Binding-site contacts:
Ligand atom O3' contacts residue GLU181 of chain 1.C at 2.5 Å (salt-bridge).
Ligand atom O2' contacts residue MET180 of chain 1.C at 3.0 Å (h-bond).
Ligand atom O2' contacts residue GLU179 of chain 1.C at 3.1 Å.
Ligand atom C4 contacts residue VAL178 of chain 1.C at 3.8 Å (hydrophobic).
Ligand atom O2' contacts residue GLU181 of chain 1.C at 2.7 Å (salt-bridge).
Ligand atom C1' contacts residue THR90 of chain 1.C at 3.3 Å.
Ligand atom C9 contacts residue THR90 of chain 1.C at 3.9 Å.
Ligand atom O3' contacts residue MET64 of chain 1.C at 3.7 Å.
Ligand atom N3 contacts residue GLU179 of chain 1.C at 3.7 Å.
Ligand atom C5' contacts residue MET64 of chain 1.C at 3.8 Å (hydrophobic).
Ligand atom N6 contacts residue ASP204 of chain 1.C at 3.2 Å (salt-bridge).
Ligand atom C2 contacts residue VAL178 of chain 1.C at 3.6 Å (hydrophobic).
Ligand atom O2' contacts residue THR90 of chain 1.C at 3.8 Å.
Ligand atom N3 contacts residue MET180 of chain 1.C at 3.5 Å.
Ligand atom C5' contacts residue PHE159 of chain 1.C at 3.8 Å (hydrophobic).
Ligand atom C2' contacts residue MET180 of chain 1.C at 3.6 Å (hydrophobic).
Ligand atom N3 contacts residue PHE159 of chain 1.C at 3.8 Å.
Ligand atom C2 contacts residue PHE159 of chain 1.C at 3.6 Å (hydrophobic).
Ligand atom N4' contacts residue ARG43 of chain 2.C at 3.7 Å.
Ligand atom C1' contacts residue PO41 of chain 1.I at 3.6 Å.
Ligand atom N7 contacts residue GLY92 of chain 1.C at 3.8 Å.
Ligand atom O3' contacts residue PO41 of chain 1.I at 2.7 Å (h-bond).
Ligand atom N1 contacts residue PHE159 of chain 1.C at 3.8 Å.
Ligand atom O2' contacts residue ARG87 of chain 1.C at 3.1 Å (salt-bridge).
Ligand atom N6 contacts residue ILE206 of chain 1.C at 3.3 Å.
Ligand atom O5' contacts residue PHE159 of chain 1.C at 3.2 Å.
Ligand atom O5' contacts residue HIS4 of chain 2.C at 2.8 Å.
Ligand atom N1 contacts residue VAL178 of chain 1.C at 3.8 Å.
Ligand atom C2' contacts residue GLU179 of chain 1.C at 3.8 Å.
Ligand atom N7 contacts residue ASP204 of chain 1.C at 3.1 Å (salt-bridge).
Ligand atom C6 contacts residue PHE159 of chain 1.C at 3.7 Å (hydrophobic).
Ligand atom C3' contacts residue GLU181 of chain 1.C at 3.4 Å.
Ligand atom C4' contacts residue ARG43 of chain 2.C at 3.7 Å.
Ligand atom C8 contacts residue CYS91 of chain 1.C at 3.6 Å (hydrophobic).
Ligand atom C5 contacts residue PHE159 of chain 1.C at 3.8 Å (hydrophobic).
Ligand atom C8 contacts residue THR90 of chain 1.C at 3.2 Å.
Ligand atom N4' contacts residue PO41 of chain 1.I at 3.4 Å (h-bond).
Ligand atom C5' contacts residue HIS4 of chain 2.C at 3.2 Å.
Ligand atom N7 contacts residue CYS91 of chain 1.C at 3.6 Å.
Ligand atom N4' contacts residue THR90 of chain 1.C at 3.6 Å.

Sequence of chain 1.C:
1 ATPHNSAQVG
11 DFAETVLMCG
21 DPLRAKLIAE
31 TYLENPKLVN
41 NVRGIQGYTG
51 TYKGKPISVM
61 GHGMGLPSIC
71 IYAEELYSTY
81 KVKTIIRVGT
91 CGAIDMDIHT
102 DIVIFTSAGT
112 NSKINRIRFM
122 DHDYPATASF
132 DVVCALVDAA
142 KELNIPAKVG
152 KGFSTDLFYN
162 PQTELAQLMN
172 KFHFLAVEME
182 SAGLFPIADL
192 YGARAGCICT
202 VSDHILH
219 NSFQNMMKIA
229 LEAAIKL

Sequence of chain 2.C:
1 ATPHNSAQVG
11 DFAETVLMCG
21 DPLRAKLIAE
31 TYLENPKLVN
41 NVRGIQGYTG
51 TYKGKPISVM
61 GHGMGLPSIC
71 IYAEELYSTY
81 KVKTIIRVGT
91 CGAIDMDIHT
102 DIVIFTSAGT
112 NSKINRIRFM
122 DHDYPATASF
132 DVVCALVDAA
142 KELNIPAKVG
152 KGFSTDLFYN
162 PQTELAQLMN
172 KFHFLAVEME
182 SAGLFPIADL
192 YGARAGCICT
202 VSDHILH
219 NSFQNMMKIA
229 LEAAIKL

The protein below binds the small molecule below.
Small molecule (SMILES): Nc1ncnc2c([C@@H]3N[C@H](CO)[C@@H](O)[C@H]3O)c[nH]c12